Binding-site contacts:
Ligand atom C6 contacts residue ASP59 of chain 3.B at 4.1 Å.
Ligand atom C5 contacts residue ASN61 of chain 3.B at 3.8 Å.
Ligand atom O2 contacts residue ASN61 of chain 3.B at 3.3 Å (h-bond).
Ligand atom C2 contacts residue GLN57 of chain 3.B at 4.0 Å.
Ligand atom O3 contacts residue ASP59 of chain 3.B at 4.2 Å.
Ligand atom O2 contacts residue GLN57 of chain 3.B at 3.0 Å (h-bond).
Ligand atom O4 contacts residue ASP59 of chain 3.B at 4.0 Å.
Ligand atom C4 contacts residue ASP59 of chain 3.B at 4.4 Å.
Ligand atom C6 contacts residue ALA74 of chain 3.B at 4.1 Å (hydrophobic).
Ligand atom O3 contacts residue GLN57 of chain 3.B at 3.2 Å (h-bond).
Ligand atom C1 contacts residue ASN61 of chain 3.B at 3.5 Å.
Ligand atom C2 contacts residue ASN61 of chain 3.B at 3.9 Å.
Ligand atom O6 contacts residue ALA74 of chain 3.B at 4.1 Å.
Ligand atom C4 contacts residue GLN57 of chain 3.B at 4.3 Å.
Ligand atom O6 contacts residue ASP59 of chain 3.B at 4.2 Å.
Ligand atom C3 contacts residue TYR65 of chain 3.B at 4.2 Å (hydrophobic).
Ligand atom C1 contacts residue GLN57 of chain 3.B at 4.2 Å.
Ligand atom O4 contacts residue PRO71 of chain 3.B at 3.9 Å.
Ligand atom O4 contacts residue TYR65 of chain 3.B at 2.9 Å (h-bond).
Ligand atom C3 contacts residue GLN57 of chain 3.B at 3.7 Å.
Ligand atom C3 contacts residue ASP59 of chain 3.B at 4.5 Å.
Ligand atom O2 contacts residue ASP59 of chain 3.B at 2.5 Å (salt-bridge).
Ligand atom C6 contacts residue ASN61 of chain 3.B at 3.9 Å.
Ligand atom C4 contacts residue VAL63 of chain 3.B at 4.3 Å (hydrophobic).
Ligand atom C1 contacts residue TYR65 of chain 3.B at 4.0 Å (hydrophobic).
Ligand atom C2 contacts residue TYR65 of chain 3.B at 3.8 Å (hydrophobic).
Ligand atom C5 contacts residue ASP59 of chain 3.B at 3.7 Å.
Ligand atom C2 contacts residue ASP59 of chain 3.B at 3.4 Å.
Ligand atom O5 contacts residue ASN61 of chain 3.B at 3.0 Å (h-bond).
Ligand atom C6 contacts residue VAL63 of chain 3.B at 4.4 Å (hydrophobic).
Ligand atom O6 contacts residue ASN61 of chain 3.B at 4.4 Å.
Ligand atom C4 contacts residue TYR65 of chain 3.B at 3.7 Å (hydrophobic).
Ligand atom C4 contacts residue ASN61 of chain 3.B at 4.0 Å.
Ligand atom C6 contacts residue PRO71 of chain 3.B at 4.0 Å (hydrophobic).
Ligand atom O3 contacts residue TYR65 of chain 3.B at 3.5 Å (h-bond).
Ligand atom C1 contacts residue ASP59 of chain 3.B at 4.4 Å.

The small molecule below binds the protein below.
Small molecule (SMILES): O=C1O[C@H](CO)[C@@H](O)[C@H](O[C@H]2O[C@H](CO)[C@@H](O)[C@H](O)[C@@H]2O)[C@@H]1O

Sequence of chain 3.B:
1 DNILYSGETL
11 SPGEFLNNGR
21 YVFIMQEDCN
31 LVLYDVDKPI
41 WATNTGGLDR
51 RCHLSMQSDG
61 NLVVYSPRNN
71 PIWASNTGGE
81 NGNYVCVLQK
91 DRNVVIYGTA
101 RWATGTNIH